Binding-site contacts:
Ligand atom C1 contacts residue PHE3 of chain 3.A at 4.0 Å (hydrophobic).
Ligand atom O5 contacts residue ASN154 of chain 3.A at 4.1 Å.
Ligand atom C8 contacts residue ASP2 of chain 3.A at 4.2 Å.
Ligand atom C3 contacts residue ASN5 of chain 3.A at 3.8 Å.
Ligand atom O6 contacts residue ASN5 of chain 3.A at 4.5 Å.
Ligand atom C8 contacts residue PHE3 of chain 3.A at 3.4 Å (hydrophobic).
Ligand atom C2 contacts residue ASN5 of chain 3.A at 2.5 Å.
Ligand atom C3 contacts residue ASP2 of chain 3.A at 4.1 Å.
Ligand atom O3 contacts residue ASP2 of chain 3.A at 3.3 Å (salt-bridge).
Ligand atom C7 contacts residue ASP2 of chain 3.A at 4.4 Å.
Ligand atom C7 contacts residue PHE3 of chain 3.A at 3.6 Å (hydrophobic).
Ligand atom C1 contacts residue ASN154 of chain 3.A at 4.0 Å.
Ligand atom C1 contacts residue ASN5 of chain 3.A at 1.5 Å.
Ligand atom N2 contacts residue ASN5 of chain 3.A at 2.8 Å (h-bond).
Ligand atom C2 contacts residue PHE3 of chain 3.A at 3.9 Å (hydrophobic).
Ligand atom C5 contacts residue ASN154 of chain 3.A at 3.8 Å.
Ligand atom C4 contacts residue ASN5 of chain 3.A at 4.3 Å.
Ligand atom O5 contacts residue ASN5 of chain 3.A at 2.4 Å (h-bond).
Ligand atom O7 contacts residue ASP2 of chain 3.A at 4.5 Å.
Ligand atom O6 contacts residue ASN154 of chain 3.A at 4.4 Å.
Ligand atom C3 contacts residue PHE3 of chain 3.A at 4.4 Å (hydrophobic).
Ligand atom N2 contacts residue PHE3 of chain 3.A at 3.0 Å (h-bond).
Ligand atom C7 contacts residue ASN5 of chain 3.A at 4.0 Å.
Ligand atom C5 contacts residue ASN5 of chain 3.A at 3.7 Å.

Sequence of chain 3.A:
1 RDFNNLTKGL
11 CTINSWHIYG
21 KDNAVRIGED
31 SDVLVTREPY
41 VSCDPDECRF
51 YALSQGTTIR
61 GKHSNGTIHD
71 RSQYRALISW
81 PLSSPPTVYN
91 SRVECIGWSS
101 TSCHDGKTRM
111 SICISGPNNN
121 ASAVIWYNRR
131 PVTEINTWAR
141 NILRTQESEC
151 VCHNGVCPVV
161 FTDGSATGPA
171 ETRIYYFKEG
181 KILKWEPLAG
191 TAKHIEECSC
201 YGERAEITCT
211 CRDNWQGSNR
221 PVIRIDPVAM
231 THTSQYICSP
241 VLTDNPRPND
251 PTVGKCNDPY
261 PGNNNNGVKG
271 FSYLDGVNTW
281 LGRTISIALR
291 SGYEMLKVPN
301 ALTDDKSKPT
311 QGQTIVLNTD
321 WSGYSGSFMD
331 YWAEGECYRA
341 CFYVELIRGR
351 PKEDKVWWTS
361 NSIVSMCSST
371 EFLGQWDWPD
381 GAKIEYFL

The small molecule below binds the protein below.
Small molecule (SMILES): CC(=O)N[C@@H]1[C@@H](O)[C@H](O)[C@@H](CO)O[C@H]1O